Binding-site contacts:
Ligand atom N3 contacts residue LYS57 of chain 1.A at 4.4 Å.
Ligand atom O6 contacts residue GLU162 of chain 1.A at 4.4 Å.
Ligand atom S2 contacts residue LEU161 of chain 1.A at 3.9 Å.
Ligand atom C2 contacts residue ARG260 of chain 1.A at 4.4 Å.
Ligand atom C7 contacts residue LEU161 of chain 1.A at 4.2 Å (hydrophobic).
Ligand atom N9 contacts residue GLU162 of chain 1.A at 3.9 Å.
Ligand atom C2 contacts residue LEU161 of chain 1.A at 3.0 Å (hydrophobic).
Ligand atom S2 contacts residue ARG260 of chain 1.A at 3.5 Å (salt-bridge).
Ligand atom N3 contacts residue GLN163 of chain 1.A at 4.1 Å.
Ligand atom N9 contacts residue GLN163 of chain 1.A at 3.8 Å.
Ligand atom N3 contacts residue LEU161 of chain 1.A at 3.0 Å (h-bond).
Ligand atom N9 contacts residue LEU161 of chain 1.A at 4.0 Å.
Ligand atom C4 contacts residue GLN163 of chain 1.A at 4.1 Å.
Ligand atom C5 contacts residue GLU162 of chain 1.A at 3.9 Å.
Ligand atom C4 contacts residue LEU161 of chain 1.A at 3.1 Å (hydrophobic).
Ligand atom C4 contacts residue GLU162 of chain 1.A at 4.3 Å.
Ligand atom S2 contacts residue LYS57 of chain 1.A at 3.6 Å.
Ligand atom C6 contacts residue LEU161 of chain 1.A at 3.4 Å (hydrophobic).
Ligand atom O6 contacts residue LEU161 of chain 1.A at 4.2 Å.
Ligand atom C5 contacts residue LEU161 of chain 1.A at 3.4 Å (hydrophobic).
Ligand atom C8 contacts residue GLU162 of chain 1.A at 3.7 Å.
Ligand atom N1 contacts residue ARG260 of chain 1.A at 4.3 Å.
Ligand atom N1 contacts residue LEU161 of chain 1.A at 3.2 Å (h-bond).
Ligand atom C7 contacts residue GLU162 of chain 1.A at 3.9 Å.
Ligand atom C6 contacts residue GLU162 of chain 1.A at 4.2 Å.

This protein binds this small molecule.
Small molecule (SMILES): O=c1[nH]c(=S)[nH]c2[nH]ccc12

Sequence of chain 1.A:
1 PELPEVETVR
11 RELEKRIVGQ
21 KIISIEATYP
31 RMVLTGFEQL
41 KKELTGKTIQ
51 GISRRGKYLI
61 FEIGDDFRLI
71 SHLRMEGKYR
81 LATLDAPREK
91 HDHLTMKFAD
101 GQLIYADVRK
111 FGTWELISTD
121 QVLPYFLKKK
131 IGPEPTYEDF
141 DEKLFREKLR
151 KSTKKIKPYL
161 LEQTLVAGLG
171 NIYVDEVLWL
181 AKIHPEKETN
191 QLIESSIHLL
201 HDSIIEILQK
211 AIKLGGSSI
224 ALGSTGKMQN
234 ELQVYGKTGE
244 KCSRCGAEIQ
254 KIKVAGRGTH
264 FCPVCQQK